A protein and the small-molecule ligand that binds it are described below.
Small molecule (SMILES): C[C@H](N)C(=O)O

Binding-site contacts:
Ligand atom N contacts residue TYR150 of chain 1.A at 3.4 Å.
Ligand atom C contacts residue ASN78 of chain 1.A at 4.1 Å.
Ligand atom OXT contacts residue THR102 of chain 1.A at 2.9 Å (h-bond).
Ligand atom CB contacts residue ASP226 of chain 1.A at 3.8 Å.
Ligand atom C contacts residue PHE77 of chain 1.A at 3.5 Å (hydrophobic).
Ligand atom O contacts residue PHE77 of chain 1.A at 3.5 Å (h-bond).
Ligand atom OXT contacts residue ASN103 of chain 1.A at 4.2 Å.
Ligand atom N contacts residue TYR275 of chain 1.A at 4.2 Å.
Ligand atom CB contacts residue ALA100 of chain 1.A at 3.7 Å (hydrophobic).
Ligand atom CB contacts residue LEU202 of chain 1.A at 4.1 Å (hydrophobic).
Ligand atom O contacts residue ASN78 of chain 1.A at 3.2 Å.
Ligand atom CB contacts residue PHE77 of chain 1.A at 3.4 Å (hydrophobic).
Ligand atom C contacts residue THR102 of chain 1.A at 4.0 Å.
Ligand atom C contacts residue TYR150 of chain 1.A at 3.3 Å (hydrophobic).
Ligand atom C contacts residue ALA101 of chain 1.A at 4.1 Å (hydrophobic).
Ligand atom N contacts residue PHE77 of chain 1.A at 4.5 Å.
Ligand atom OXT contacts residue ALA101 of chain 1.A at 3.2 Å.
Ligand atom CA contacts residue THR102 of chain 1.A at 3.9 Å.
Ligand atom CA contacts residue TYR150 of chain 1.A at 3.4 Å (hydrophobic).
Ligand atom CA contacts residue ASP226 of chain 1.A at 3.6 Å.
Ligand atom O contacts residue TYR150 of chain 1.A at 3.1 Å.
Ligand atom O contacts residue SER79 of chain 1.A at 2.8 Å (h-bond).
Ligand atom N contacts residue ALA100 of chain 1.A at 2.8 Å (h-bond).
Ligand atom OXT contacts residue SER79 of chain 1.A at 2.6 Å (h-bond).
Ligand atom CA contacts residue ALA100 of chain 1.A at 3.6 Å (hydrophobic).
Ligand atom C contacts residue ALA100 of chain 1.A at 4.0 Å (hydrophobic).
Ligand atom N contacts residue ALA101 of chain 1.A at 4.3 Å.
Ligand atom OXT contacts residue ALA100 of chain 1.A at 3.7 Å.
Ligand atom OXT contacts residue ASN78 of chain 1.A at 4.2 Å.
Ligand atom N contacts residue ASP226 of chain 1.A at 2.7 Å (salt-bridge).
Ligand atom OXT contacts residue PHE77 of chain 1.A at 3.7 Å.
Ligand atom CA contacts residue PHE77 of chain 1.A at 3.9 Å (hydrophobic).
Ligand atom OXT contacts residue TYR150 of chain 1.A at 3.4 Å.
Ligand atom N contacts residue THR102 of chain 1.A at 2.9 Å (h-bond).
Ligand atom C contacts residue SER79 of chain 1.A at 3.5 Å.

Sequence of chain 1.A:
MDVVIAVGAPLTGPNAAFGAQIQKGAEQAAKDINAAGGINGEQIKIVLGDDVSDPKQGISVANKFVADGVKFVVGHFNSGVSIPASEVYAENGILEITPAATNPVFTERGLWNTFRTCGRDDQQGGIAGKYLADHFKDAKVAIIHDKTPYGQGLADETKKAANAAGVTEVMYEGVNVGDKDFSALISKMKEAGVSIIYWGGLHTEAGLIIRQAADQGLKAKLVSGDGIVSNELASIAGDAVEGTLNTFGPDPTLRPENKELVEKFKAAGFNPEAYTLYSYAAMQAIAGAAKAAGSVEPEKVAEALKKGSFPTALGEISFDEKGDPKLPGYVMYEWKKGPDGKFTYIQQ